Sequence of chain 1.B:
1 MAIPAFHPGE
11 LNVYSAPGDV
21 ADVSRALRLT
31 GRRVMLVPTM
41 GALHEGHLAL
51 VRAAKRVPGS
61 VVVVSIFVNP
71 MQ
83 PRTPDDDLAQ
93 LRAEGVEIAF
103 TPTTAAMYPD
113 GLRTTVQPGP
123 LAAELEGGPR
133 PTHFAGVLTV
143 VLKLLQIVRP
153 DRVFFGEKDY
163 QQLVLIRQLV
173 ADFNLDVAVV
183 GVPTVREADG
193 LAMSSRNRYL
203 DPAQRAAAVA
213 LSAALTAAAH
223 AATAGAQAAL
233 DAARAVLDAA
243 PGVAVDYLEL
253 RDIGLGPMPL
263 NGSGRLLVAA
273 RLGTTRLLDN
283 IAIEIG

The small molecule below binds the protein below.
Small molecule (SMILES): COc1ccc2c(c1)cc(C(=O)NS(=O)(=O)c1ccc(C)cn1)n2CC(=O)O

Binding-site contacts:
Ligand atom O contacts residue HIS47 of chain 1.B at 3.9 Å.
Ligand atom OXT contacts residue SER196 of chain 1.B at 3.5 Å (h-bond).
Ligand atom CA contacts residue SER196 of chain 1.B at 3.9 Å.
Ligand atom C contacts residue SER197 of chain 1.B at 3.7 Å.
Ligand atom CAX contacts residue HIS47 of chain 1.B at 3.9 Å.
Ligand atom NAQ contacts residue HIS47 of chain 1.B at 2.8 Å (h-bond).
Ligand atom CAA contacts residue PRO185 of chain 1.B at 3.4 Å (hydrophobic).
Ligand atom O contacts residue SER197 of chain 1.B at 3.6 Å.
Ligand atom OAF contacts residue MET40 of chain 1.B at 2.8 Å (h-bond).
Ligand atom OAR contacts residue PRO185 of chain 1.B at 3.8 Å.
Ligand atom OAF contacts residue HIS47 of chain 1.B at 3.5 Å (h-bond).
Ligand atom C contacts residue SER196 of chain 1.B at 3.6 Å.
Ligand atom CAJ contacts residue VAL187 of chain 1.B at 3.9 Å (hydrophobic).
Ligand atom CAK contacts residue HIS44 of chain 1.B at 3.5 Å.
Ligand atom OAE contacts residue GOL1 of chain 1.U at 3.4 Å (h-bond).
Ligand atom CAA contacts residue GLY46 of chain 1.B at 3.4 Å.
Ligand atom NAP contacts residue MET40 of chain 1.B at 3.8 Å.
Ligand atom CAA contacts residue LEU50 of chain 1.B at 3.7 Å (hydrophobic).
Ligand atom OAR contacts residue VAL187 of chain 1.B at 3.1 Å (h-bond).
Ligand atom CAM contacts residue GLY46 of chain 1.B at 3.7 Å.
Ligand atom CAJ contacts residue GLY46 of chain 1.B at 3.8 Å.
Ligand atom CAA contacts residue VAL187 of chain 1.B at 3.9 Å (hydrophobic).
Ligand atom CAV contacts residue GLY46 of chain 1.B at 3.4 Å.
Ligand atom C contacts residue HIS44 of chain 1.B at 3.3 Å.
Ligand atom O contacts residue HIS44 of chain 1.B at 2.6 Å (h-bond).
Ligand atom CAK contacts residue MET195 of chain 1.B at 3.1 Å (hydrophobic).
Ligand atom SBB contacts residue HIS47 of chain 1.B at 3.7 Å.
Ligand atom CAB contacts residue SER197 of chain 1.B at 3.4 Å.
Ligand atom CA contacts residue MET195 of chain 1.B at 3.4 Å (hydrophobic).
Ligand atom CAZ contacts residue HIS44 of chain 1.B at 3.4 Å.
Ligand atom CAU contacts residue SER197 of chain 1.B at 3.8 Å.
Ligand atom OAD contacts residue ASP161 of chain 1.B at 3.5 Å (salt-bridge).
Ligand atom CAY contacts residue HIS44 of chain 1.B at 3.8 Å.
Ligand atom N contacts residue HIS44 of chain 1.B at 3.5 Å (h-bond).
Ligand atom OAF contacts residue THR39 of chain 1.B at 3.2 Å.
Ligand atom OAR contacts residue GLY46 of chain 1.B at 3.4 Å.
Ligand atom OXT contacts residue SER197 of chain 1.B at 3.4 Å (h-bond).
Ligand atom CAT contacts residue HIS47 of chain 1.B at 3.7 Å.
Ligand atom CA contacts residue HIS44 of chain 1.B at 3.5 Å.
Ligand atom OAR contacts residue THR186 of chain 1.B at 3.8 Å.